A protein and the small-molecule ligand that binds it are described below.
Small molecule (SMILES): C=C(C)[C@H]1CN[C@H](C(=O)O)[C@H]1CC(=O)O

Binding-site contacts:
Ligand atom CD2 contacts residue VAL138 of chain 1.B at 3.6 Å (hydrophobic).
Ligand atom C contacts residue ALA142 of chain 1.B at 3.7 Å (hydrophobic).
Ligand atom CD1 contacts residue TYR61 of chain 1.B at 3.2 Å (hydrophobic).
Ligand atom OXT contacts residue ALA142 of chain 1.B at 3.0 Å (h-bond).
Ligand atom N contacts residue GLU191 of chain 1.B at 2.8 Å (salt-bridge).
Ligand atom CD contacts residue GLU191 of chain 1.B at 3.6 Å.
Ligand atom CG2 contacts residue TYR61 of chain 1.B at 3.6 Å (hydrophobic).
Ligand atom CD contacts residue PRO89 of chain 1.B at 3.2 Å (hydrophobic).
Ligand atom CD1 contacts residue ASN174 of chain 1.B at 3.5 Å.
Ligand atom OD2 contacts residue GLY141 of chain 1.B at 3.4 Å.
Ligand atom C contacts residue GLU191 of chain 1.B at 4.0 Å.
Ligand atom C contacts residue TYR61 of chain 1.B at 4.0 Å (hydrophobic).
Ligand atom CD2 contacts residue TYR61 of chain 1.B at 3.3 Å (hydrophobic).
Ligand atom OXT contacts residue GLY141 of chain 1.B at 3.6 Å.
Ligand atom O contacts residue ALA91 of chain 1.B at 2.9 Å (h-bond).
Ligand atom CA contacts residue GLU191 of chain 1.B at 3.1 Å.
Ligand atom CD1 contacts residue GLU13 of chain 1.B at 3.3 Å.
Ligand atom C contacts residue ALA91 of chain 1.B at 4.1 Å (hydrophobic).
Ligand atom N contacts residue TYR217 of chain 1.B at 4.2 Å.
Ligand atom CG contacts residue TYR61 of chain 1.B at 3.5 Å (hydrophobic).
Ligand atom OD1 contacts residue GLU191 of chain 1.B at 3.5 Å.
Ligand atom O contacts residue ALA142 of chain 1.B at 4.0 Å.
Ligand atom OD1 contacts residue THR143 of chain 1.B at 2.6 Å (h-bond).
Ligand atom OD2 contacts residue ALA142 of chain 1.B at 3.2 Å (h-bond).
Ligand atom N contacts residue TYR61 of chain 1.B at 4.1 Å.
Ligand atom CB contacts residue GLU191 of chain 1.B at 4.2 Å.
Ligand atom CB1 contacts residue GLU191 of chain 1.B at 3.8 Å.
Ligand atom CD contacts residue TYR61 of chain 1.B at 3.3 Å (hydrophobic).
Ligand atom OXT contacts residue ARG96 of chain 1.B at 2.9 Å (salt-bridge).
Ligand atom OD2 contacts residue THR143 of chain 1.B at 3.1 Å (h-bond).
Ligand atom O contacts residue PRO89 of chain 1.B at 3.6 Å (h-bond).
Ligand atom CA contacts residue PRO89 of chain 1.B at 4.1 Å (hydrophobic).
Ligand atom O contacts residue LEU90 of chain 1.B at 3.8 Å.
Ligand atom C contacts residue ARG96 of chain 1.B at 3.5 Å.
Ligand atom CG1 contacts residue THR143 of chain 1.B at 3.3 Å.
Ligand atom CG1 contacts residue GLU191 of chain 1.B at 4.0 Å.
Ligand atom O contacts residue ARG96 of chain 1.B at 2.8 Å (salt-bridge).
Ligand atom O contacts residue TYR61 of chain 1.B at 3.9 Å.
Ligand atom OXT contacts residue TYR61 of chain 1.B at 3.9 Å.
Ligand atom N contacts residue PRO89 of chain 1.B at 2.9 Å (h-bond).

Sequence of chain 1.B:
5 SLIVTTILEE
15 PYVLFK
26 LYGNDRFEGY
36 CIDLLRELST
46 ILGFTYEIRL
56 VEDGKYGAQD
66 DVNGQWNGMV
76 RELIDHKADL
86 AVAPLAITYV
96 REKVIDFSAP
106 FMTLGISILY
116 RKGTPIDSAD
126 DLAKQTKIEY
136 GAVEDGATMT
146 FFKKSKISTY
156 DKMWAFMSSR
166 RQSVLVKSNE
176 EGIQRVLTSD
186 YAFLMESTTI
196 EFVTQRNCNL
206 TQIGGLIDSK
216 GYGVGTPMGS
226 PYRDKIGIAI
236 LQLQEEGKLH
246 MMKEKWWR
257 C